Binding-site contacts:
Ligand atom O contacts residue SER108 of chain 1.A at 2.7 Å (h-bond).
Ligand atom CA contacts residue THR42 of chain 1.A at 3.2 Å.
Ligand atom C contacts residue GLY138 of chain 1.A at 3.6 Å.
Ligand atom ND2 contacts residue ALA165 of chain 1.A at 2.8 Å (h-bond).
Ligand atom C contacts residue ASP107 of chain 1.A at 3.4 Å.
Ligand atom CB contacts residue TYR331 of chain 1.D at 3.9 Å (hydrophobic).
Ligand atom OD1 contacts residue ALA165 of chain 1.A at 3.7 Å.
Ligand atom O contacts residue GLY138 of chain 1.A at 3.5 Å.
Ligand atom N contacts residue TYR331 of chain 1.D at 3.6 Å.
Ligand atom C contacts residue ALA139 of chain 1.A at 3.9 Å (hydrophobic).
Ligand atom N contacts residue ASN295 of chain 1.D at 3.8 Å.
Ligand atom OD1 contacts residue GLY138 of chain 1.A at 3.4 Å.
Ligand atom CG contacts residue ALA165 of chain 1.A at 3.7 Å (hydrophobic).
Ligand atom CA contacts residue ASP107 of chain 1.A at 3.8 Å.
Ligand atom ND2 contacts residue THR42 of chain 1.A at 3.0 Å (h-bond).
Ligand atom ND2 contacts residue GLN166 of chain 1.A at 3.7 Å.
Ligand atom N contacts residue ASP140 of chain 1.A at 2.9 Å (salt-bridge).
Ligand atom OXT contacts residue GLY138 of chain 1.A at 3.4 Å.
Ligand atom OXT contacts residue ALA139 of chain 1.A at 3.3 Å (h-bond).
Ligand atom OXT contacts residue SER108 of chain 1.A at 2.5 Å (h-bond).
Ligand atom O contacts residue ASP107 of chain 1.A at 3.2 Å.
Ligand atom N contacts residue ASP107 of chain 1.A at 2.9 Å (salt-bridge).
Ligand atom ND2 contacts residue TYR331 of chain 1.D at 4.1 Å.
Ligand atom CB contacts residue THR42 of chain 1.A at 3.0 Å.
Ligand atom CG contacts residue ALA139 of chain 1.A at 3.4 Å (hydrophobic).
Ligand atom OXT contacts residue ASP140 of chain 1.A at 3.0 Å (salt-bridge).
Ligand atom C contacts residue SER108 of chain 1.A at 3.4 Å.
Ligand atom OD1 contacts residue THR42 of chain 1.A at 2.9 Å (h-bond).
Ligand atom CA contacts residue ASP140 of chain 1.A at 3.6 Å.
Ligand atom CG contacts residue THR42 of chain 1.A at 2.7 Å.
Ligand atom CB contacts residue ASP140 of chain 1.A at 3.6 Å.
Ligand atom O contacts residue MET45 of chain 1.A at 3.6 Å.
Ligand atom CA contacts residue TYR331 of chain 1.D at 4.0 Å (hydrophobic).
Ligand atom C contacts residue ASP140 of chain 1.A at 3.7 Å.
Ligand atom CB contacts residue ALA139 of chain 1.A at 4.1 Å (hydrophobic).
Ligand atom OXT contacts residue ASP107 of chain 1.A at 3.7 Å.
Ligand atom O contacts residue GLY41 of chain 1.A at 3.5 Å.
Ligand atom OD1 contacts residue ALA139 of chain 1.A at 3.0 Å (h-bond).
Ligand atom ND2 contacts residue ALA139 of chain 1.A at 3.6 Å.
Ligand atom OD1 contacts residue GLY41 of chain 1.A at 3.9 Å.

The small molecule below binds the protein below.
Small molecule (SMILES): NC(=O)C[C@H](N)C(=O)O

Sequence of chain 1.D:
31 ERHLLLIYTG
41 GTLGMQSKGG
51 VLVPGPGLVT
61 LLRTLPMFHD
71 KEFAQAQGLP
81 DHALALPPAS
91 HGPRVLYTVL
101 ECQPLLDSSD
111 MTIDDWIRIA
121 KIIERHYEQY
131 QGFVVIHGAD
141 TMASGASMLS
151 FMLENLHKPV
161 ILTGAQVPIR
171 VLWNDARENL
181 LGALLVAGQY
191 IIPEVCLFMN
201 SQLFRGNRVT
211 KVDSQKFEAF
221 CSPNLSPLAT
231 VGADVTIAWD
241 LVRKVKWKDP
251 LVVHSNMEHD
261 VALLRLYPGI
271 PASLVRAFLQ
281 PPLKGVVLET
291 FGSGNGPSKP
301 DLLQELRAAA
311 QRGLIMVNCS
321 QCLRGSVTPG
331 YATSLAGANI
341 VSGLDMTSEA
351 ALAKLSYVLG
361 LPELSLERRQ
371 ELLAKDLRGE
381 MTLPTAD

Sequence of chain 1.A:
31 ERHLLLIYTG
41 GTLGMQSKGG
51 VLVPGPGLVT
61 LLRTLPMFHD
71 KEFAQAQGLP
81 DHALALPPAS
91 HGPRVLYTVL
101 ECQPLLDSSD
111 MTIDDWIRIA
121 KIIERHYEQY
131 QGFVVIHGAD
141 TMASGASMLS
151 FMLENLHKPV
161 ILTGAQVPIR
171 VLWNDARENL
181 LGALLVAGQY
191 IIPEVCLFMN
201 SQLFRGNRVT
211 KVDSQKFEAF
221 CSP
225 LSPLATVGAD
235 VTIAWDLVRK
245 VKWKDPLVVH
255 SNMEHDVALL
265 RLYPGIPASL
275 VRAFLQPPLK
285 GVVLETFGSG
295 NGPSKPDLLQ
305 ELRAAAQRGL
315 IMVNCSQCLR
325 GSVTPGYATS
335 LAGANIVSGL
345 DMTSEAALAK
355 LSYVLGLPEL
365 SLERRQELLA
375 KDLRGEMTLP